Sequence of chain 1.D:
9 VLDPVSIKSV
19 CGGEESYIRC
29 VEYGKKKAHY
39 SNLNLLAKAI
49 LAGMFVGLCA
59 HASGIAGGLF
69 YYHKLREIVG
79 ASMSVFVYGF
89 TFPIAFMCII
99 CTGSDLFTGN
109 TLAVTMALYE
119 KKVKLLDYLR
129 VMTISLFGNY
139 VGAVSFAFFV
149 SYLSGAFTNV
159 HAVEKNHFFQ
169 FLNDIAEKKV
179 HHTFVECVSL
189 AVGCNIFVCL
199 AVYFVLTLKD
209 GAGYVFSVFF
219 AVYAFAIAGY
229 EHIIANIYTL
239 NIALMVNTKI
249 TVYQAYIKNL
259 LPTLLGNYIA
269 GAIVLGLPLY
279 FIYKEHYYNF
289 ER

This small molecule binds to this protein.
Small molecule (SMILES): COc1ccc(C(=O)/C=C(\O)C(F)(F)C(F)(F)F)c(O)c1

Binding-site contacts:
Ligand atom F19 contacts residue LEU104 of chain 1.D at 3.2 Å.
Ligand atom O13 contacts residue LEU104 of chain 1.D at 3.3 Å (h-bond).
Ligand atom C11 contacts residue PHE94 of chain 1.D at 3.8 Å (hydrophobic).
Ligand atom O21 contacts residue HIS230 of chain 1.D at 3.0 Å (h-bond).
Ligand atom O13 contacts residue GLY107 of chain 1.D at 3.1 Å.
Ligand atom C01 contacts residue ILE98 of chain 1.D at 3.7 Å (hydrophobic).
Ligand atom C14 contacts residue LEU104 of chain 1.D at 3.8 Å (hydrophobic).
Ligand atom O21 contacts residue VAL196 of chain 1.D at 3.2 Å.
Ligand atom C03 contacts residue TYR31 of chain 1.D at 3.9 Å (hydrophobic).
Ligand atom O10 contacts residue LEU104 of chain 1.D at 3.4 Å.
Ligand atom F18 contacts residue VAL196 of chain 1.D at 3.4 Å.
Ligand atom C01 contacts residue SER102 of chain 1.D at 3.2 Å.
Ligand atom O21 contacts residue LEU104 of chain 1.D at 3.2 Å.
Ligand atom F16 contacts residue VAL220 of chain 1.D at 3.2 Å.
Ligand atom C09 contacts residue LEU104 of chain 1.D at 3.6 Å (hydrophobic).
Ligand atom F17 contacts residue PHE94 of chain 1.D at 3.4 Å.
Ligand atom F18 contacts residue HIS230 of chain 1.D at 3.1 Å.
Ligand atom O21 contacts residue THR106 of chain 1.D at 2.9 Å (h-bond).
Ligand atom C07 contacts residue ILE97 of chain 1.D at 3.7 Å (hydrophobic).
Ligand atom C01 contacts residue TYR31 of chain 1.D at 3.1 Å (hydrophobic).
Ligand atom F18 contacts residue PHE90 of chain 1.D at 3.9 Å.
Ligand atom C12 contacts residue LEU104 of chain 1.D at 3.2 Å (hydrophobic).
Ligand atom C04 contacts residue TYR31 of chain 1.D at 3.6 Å (hydrophobic).
Ligand atom C07 contacts residue PHE94 of chain 1.D at 3.6 Å (hydrophobic).
Ligand atom F17 contacts residue VAL196 of chain 1.D at 3.4 Å.
Ligand atom O10 contacts residue VAL196 of chain 1.D at 3.5 Å.
Ligand atom F20 contacts residue ALA93 of chain 1.D at 3.4 Å.
Ligand atom C11 contacts residue LEU104 of chain 1.D at 3.5 Å (hydrophobic).
Ligand atom F16 contacts residue PHE90 of chain 1.D at 3.2 Å.
Ligand atom F19 contacts residue HIS230 of chain 1.D at 3.5 Å.
Ligand atom O10 contacts residue GLY107 of chain 1.D at 3.6 Å (h-bond).
Ligand atom C08 contacts residue ILE97 of chain 1.D at 3.7 Å (hydrophobic).
Ligand atom C08 contacts residue PHE94 of chain 1.D at 3.7 Å (hydrophobic).
Ligand atom F20 contacts residue PHE94 of chain 1.D at 3.5 Å.
Ligand atom F18 contacts residue PHE223 of chain 1.D at 3.8 Å.
Ligand atom O10 contacts residue THR106 of chain 1.D at 3.1 Å (h-bond).
Ligand atom F19 contacts residue VAL54 of chain 1.D at 3.8 Å.
Ligand atom F17 contacts residue VAL220 of chain 1.D at 3.6 Å.
Ligand atom C01 contacts residue ILE97 of chain 1.D at 3.8 Å (hydrophobic).
Ligand atom O02 contacts residue TYR31 of chain 1.D at 3.2 Å (h-bond).